Binding-site contacts:
Ligand atom C1 contacts residue ASN232 of chain 1.A at 1.4 Å.
Ligand atom C5 contacts residue ASN232 of chain 1.A at 3.6 Å.
Ligand atom C3 contacts residue ASN232 of chain 1.A at 3.8 Å.
Ligand atom C2 contacts residue ASN232 of chain 1.A at 2.5 Å.
Ligand atom C6 contacts residue ASN232 of chain 1.A at 4.4 Å.
Ligand atom C7 contacts residue ASN232 of chain 1.A at 3.3 Å.
Ligand atom C4 contacts residue ASN232 of chain 1.A at 4.2 Å.
Ligand atom N2 contacts residue ASN232 of chain 1.A at 3.0 Å (h-bond).
Ligand atom O7 contacts residue ASN232 of chain 1.A at 3.1 Å (h-bond).
Ligand atom O5 contacts residue ASN232 of chain 1.A at 2.3 Å (h-bond).

Sequence of chain 1.A:
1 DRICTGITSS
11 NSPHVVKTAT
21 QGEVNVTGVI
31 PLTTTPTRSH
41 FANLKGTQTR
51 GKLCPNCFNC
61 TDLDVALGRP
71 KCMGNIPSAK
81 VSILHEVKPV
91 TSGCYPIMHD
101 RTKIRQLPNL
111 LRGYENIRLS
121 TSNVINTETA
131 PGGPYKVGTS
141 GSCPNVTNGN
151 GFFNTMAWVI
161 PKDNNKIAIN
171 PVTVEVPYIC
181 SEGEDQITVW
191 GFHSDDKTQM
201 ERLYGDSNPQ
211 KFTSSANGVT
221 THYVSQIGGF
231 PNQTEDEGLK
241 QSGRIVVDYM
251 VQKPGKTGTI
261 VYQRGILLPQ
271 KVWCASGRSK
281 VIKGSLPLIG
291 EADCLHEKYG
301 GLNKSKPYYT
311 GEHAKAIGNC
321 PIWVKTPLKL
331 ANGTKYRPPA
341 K

The protein below binds the small molecule below.
Small molecule (SMILES): CC(=O)N[C@@H]1[C@@H](O)[C@H](O)[C@@H](CO)O[C@H]1O